Binding-site contacts:
Ligand atom C8 contacts residue GLU268 of chain 1.A at 3.3 Å.
Ligand atom C5 contacts residue ASN269 of chain 1.A at 3.7 Å.
Ligand atom O7 contacts residue ASN267 of chain 1.A at 3.9 Å.
Ligand atom C1 contacts residue ASN269 of chain 1.A at 1.4 Å.
Ligand atom C2 contacts residue ASN269 of chain 1.A at 2.5 Å.
Ligand atom N2 contacts residue ASN269 of chain 1.A at 2.9 Å (h-bond).
Ligand atom O7 contacts residue GLU268 of chain 1.A at 4.5 Å.
Ligand atom C3 contacts residue ASN269 of chain 1.A at 3.8 Å.
Ligand atom C7 contacts residue ASN269 of chain 1.A at 4.0 Å.
Ligand atom O5 contacts residue ASN269 of chain 1.A at 2.5 Å (h-bond).
Ligand atom C4 contacts residue ASN269 of chain 1.A at 4.3 Å.
Ligand atom C7 contacts residue GLU268 of chain 1.A at 4.2 Å.

The small molecule below binds the protein below.
Small molecule (SMILES): CC(=O)N[C@@H]1[C@@H](O)[C@H](O)[C@@H](CO)O[C@H]1O

Sequence of chain 1.A:
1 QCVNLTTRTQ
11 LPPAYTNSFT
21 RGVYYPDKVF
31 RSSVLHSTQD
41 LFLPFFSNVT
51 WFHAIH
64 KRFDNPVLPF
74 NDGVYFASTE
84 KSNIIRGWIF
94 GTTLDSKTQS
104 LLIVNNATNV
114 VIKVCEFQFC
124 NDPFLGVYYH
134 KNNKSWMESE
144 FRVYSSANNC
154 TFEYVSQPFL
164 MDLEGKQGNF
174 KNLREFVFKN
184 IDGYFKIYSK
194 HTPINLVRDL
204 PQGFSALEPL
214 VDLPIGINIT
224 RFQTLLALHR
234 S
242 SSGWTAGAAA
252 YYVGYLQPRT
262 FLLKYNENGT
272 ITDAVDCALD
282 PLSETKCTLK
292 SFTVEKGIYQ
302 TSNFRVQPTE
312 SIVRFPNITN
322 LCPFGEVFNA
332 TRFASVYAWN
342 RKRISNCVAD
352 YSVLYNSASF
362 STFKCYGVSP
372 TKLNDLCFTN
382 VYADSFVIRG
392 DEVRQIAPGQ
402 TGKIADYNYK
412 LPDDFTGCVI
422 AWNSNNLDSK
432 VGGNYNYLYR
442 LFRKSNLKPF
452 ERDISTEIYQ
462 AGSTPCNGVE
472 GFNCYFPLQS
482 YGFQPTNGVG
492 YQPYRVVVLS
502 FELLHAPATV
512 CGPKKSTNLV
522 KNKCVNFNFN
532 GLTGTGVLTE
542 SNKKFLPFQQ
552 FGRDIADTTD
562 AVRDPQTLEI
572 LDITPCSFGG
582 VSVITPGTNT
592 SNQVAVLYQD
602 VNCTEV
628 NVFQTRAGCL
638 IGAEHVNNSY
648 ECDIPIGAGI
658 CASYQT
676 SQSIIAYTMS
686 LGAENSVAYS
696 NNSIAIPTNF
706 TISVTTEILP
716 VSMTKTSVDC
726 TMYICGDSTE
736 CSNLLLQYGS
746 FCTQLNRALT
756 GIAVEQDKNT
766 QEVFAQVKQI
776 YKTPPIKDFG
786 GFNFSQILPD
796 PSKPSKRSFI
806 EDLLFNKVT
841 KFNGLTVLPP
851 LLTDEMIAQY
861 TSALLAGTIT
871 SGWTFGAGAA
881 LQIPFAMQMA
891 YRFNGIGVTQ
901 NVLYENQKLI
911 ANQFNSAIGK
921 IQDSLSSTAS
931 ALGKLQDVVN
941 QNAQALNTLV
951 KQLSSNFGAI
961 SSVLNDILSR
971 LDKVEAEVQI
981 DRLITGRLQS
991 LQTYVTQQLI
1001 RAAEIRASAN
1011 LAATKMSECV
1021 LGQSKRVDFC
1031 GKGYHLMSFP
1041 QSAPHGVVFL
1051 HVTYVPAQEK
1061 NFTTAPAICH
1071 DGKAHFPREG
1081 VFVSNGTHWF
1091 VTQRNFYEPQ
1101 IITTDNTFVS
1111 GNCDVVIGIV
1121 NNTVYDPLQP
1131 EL